Sequence of chain 24.Q:
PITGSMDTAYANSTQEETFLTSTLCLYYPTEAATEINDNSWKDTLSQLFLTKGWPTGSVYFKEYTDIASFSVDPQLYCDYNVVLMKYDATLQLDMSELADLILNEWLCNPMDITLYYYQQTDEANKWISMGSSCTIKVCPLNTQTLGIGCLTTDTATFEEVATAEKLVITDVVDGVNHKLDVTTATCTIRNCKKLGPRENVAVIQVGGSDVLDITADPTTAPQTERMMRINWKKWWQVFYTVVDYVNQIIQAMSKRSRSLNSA

This small molecule binds to this protein.
Small molecule (SMILES): CC(=O)N[C@H]1[C@H](O[C@H]2[C@H](O)[C@@H](NC(C)=O)CO[C@@H]2CO)O[C@H](CO)[C@@H](O)[C@@H]1O

Binding-site contacts:
Ligand atom C6 contacts residue ASN19 of chain 24.Q at 4.0 Å.
Ligand atom C2 contacts residue ASN19 of chain 24.Q at 3.4 Å.
Ligand atom C8 contacts residue TYR17 of chain 24.Q at 4.3 Å (hydrophobic).
Ligand atom C4 contacts residue ASN19 of chain 24.Q at 4.5 Å.
Ligand atom O5 contacts residue ASN19 of chain 24.Q at 2.1 Å (h-bond).
Ligand atom C3 contacts residue ASN19 of chain 24.Q at 4.4 Å.
Ligand atom O6 contacts residue ASN19 of chain 24.Q at 4.3 Å.
Ligand atom C1 contacts residue ASN19 of chain 24.Q at 1.9 Å.
Ligand atom N2 contacts residue ASN19 of chain 24.Q at 4.1 Å.
Ligand atom C5 contacts residue ASN19 of chain 24.Q at 3.3 Å.